Sequence of chain 1.E:
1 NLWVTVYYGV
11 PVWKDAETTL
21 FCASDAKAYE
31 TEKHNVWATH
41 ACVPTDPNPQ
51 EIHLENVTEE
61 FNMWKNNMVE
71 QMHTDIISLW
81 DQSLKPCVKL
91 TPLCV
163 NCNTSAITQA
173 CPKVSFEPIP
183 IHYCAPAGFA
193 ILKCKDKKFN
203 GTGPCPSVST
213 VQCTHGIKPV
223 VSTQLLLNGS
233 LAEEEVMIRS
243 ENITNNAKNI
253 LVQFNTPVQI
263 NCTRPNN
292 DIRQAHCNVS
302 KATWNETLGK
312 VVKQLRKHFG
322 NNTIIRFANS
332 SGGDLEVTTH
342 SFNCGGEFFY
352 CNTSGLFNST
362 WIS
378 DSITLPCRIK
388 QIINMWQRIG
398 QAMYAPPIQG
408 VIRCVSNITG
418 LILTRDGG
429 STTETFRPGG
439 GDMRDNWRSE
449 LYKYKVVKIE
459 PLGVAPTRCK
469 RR

This protein binds this small molecule.
Small molecule (SMILES): CC(=O)N[C@H]1[C@H](O[C@H]2[C@H](O)[C@@H](NC(C)=O)CO[C@@H]2CO)O[C@H](CO)[C@@H](O[C@@H]2O[C@H](CO[C@H]3O[C@H](CO)[C@@H](O)[C@H](O[C@H]4O[C@H](CO)[C@@H](O)[C@H](O)[C@@H]4O)[C@@H]3O)[C@@H](O)[C@H](O[C@H]3O[C@H](CO)[C@@H](O)[C@H](O)[C@@H]3O[C@H]3O[C@H](CO)[C@@H](O)[C@H](O)[C@@H]3O)[C@@H]2O)[C@@H]1O

Binding-site contacts:
Ligand atom O5 contacts residue VAL412 of chain 1.E at 4.0 Å.
Ligand atom O6 contacts residue GLY346 of chain 1.E at 3.2 Å (h-bond).
Ligand atom C1 contacts residue SER413 of chain 1.E at 3.7 Å.
Ligand atom O4 contacts residue VAL412 of chain 1.E at 3.7 Å.
Ligand atom C3 contacts residue GLU179 of chain 1.E at 3.7 Å.
Ligand atom C6 contacts residue GLY346 of chain 1.E at 3.8 Å.
Ligand atom C6 contacts residue GLY346 of chain 1.E at 3.8 Å.
Ligand atom O4 contacts residue GLN406 of chain 1.E at 2.5 Å (h-bond).
Ligand atom C7 contacts residue VAL412 of chain 1.E at 3.6 Å (hydrophobic).
Ligand atom C8 contacts residue ASN344 of chain 1.E at 3.5 Å.
Ligand atom O6 contacts residue VAL176 of chain 1.E at 3.7 Å.
Ligand atom C3 contacts residue ASN230 of chain 1.E at 3.8 Å.
Ligand atom O6 contacts residue SER177 of chain 1.E at 3.8 Å.
Ligand atom O4 contacts residue GLU179 of chain 1.E at 3.5 Å (salt-bridge).
Ligand atom C2 contacts residue ASN230 of chain 1.E at 2.5 Å.
Ligand atom C4 contacts residue VAL412 of chain 1.E at 3.9 Å (hydrophobic).
Ligand atom O7 contacts residue VAL412 of chain 1.E at 3.1 Å.
Ligand atom O6 contacts residue GLY346 of chain 1.E at 3.4 Å (h-bond).
Ligand atom N2 contacts residue ASN230 of chain 1.E at 3.0 Å (h-bond).
Ligand atom C6 contacts residue GLN406 of chain 1.E at 3.9 Å.
Ligand atom C4 contacts residue GLU179 of chain 1.E at 3.7 Å.
Ligand atom O5 contacts residue NAG1 of chain 1.WA at 3.4 Å.
Ligand atom O5 contacts residue ASN230 of chain 1.E at 2.4 Å (h-bond).
Ligand atom C4 contacts residue GLN406 of chain 1.E at 3.6 Å.
Ligand atom C5 contacts residue VAL412 of chain 1.E at 3.1 Å (hydrophobic).
Ligand atom C6 contacts residue NAG1 of chain 1.WA at 3.5 Å.
Ligand atom C6 contacts residue VAL412 of chain 1.E at 3.8 Å (hydrophobic).
Ligand atom C5 contacts residue NAG1 of chain 1.WA at 3.7 Å.
Ligand atom O6 contacts residue VAL408 of chain 1.E at 3.4 Å (h-bond).
Ligand atom C8 contacts residue VAL412 of chain 1.E at 3.5 Å (hydrophobic).
Ligand atom C5 contacts residue GLU179 of chain 1.E at 3.2 Å.
Ligand atom C1 contacts residue ASN230 of chain 1.E at 1.4 Å.
Ligand atom O4 contacts residue SER177 of chain 1.E at 3.6 Å.
Ligand atom C8 contacts residue VAL222 of chain 1.E at 3.8 Å (hydrophobic).
Ligand atom O6 contacts residue CYS411 of chain 1.E at 3.7 Å.
Ligand atom C5 contacts residue ASN230 of chain 1.E at 3.7 Å.
Ligand atom O4 contacts residue ILE405 of chain 1.E at 3.8 Å.
Ligand atom C6 contacts residue PHE178 of chain 1.E at 3.9 Å (hydrophobic).
Ligand atom O7 contacts residue SER413 of chain 1.E at 3.1 Å (h-bond).
Ligand atom C7 contacts residue ASN230 of chain 1.E at 3.9 Å.